This small molecule binds to this protein.
Small molecule (SMILES): CCC(=O)Nc1nc(C)c(-c2csc(Nc3ccc(C(=O)O)cc3)n2)s1

Binding-site contacts:
Ligand atom C16 contacts residue GLU50 of chain 1.A at 3.4 Å.
Ligand atom O12 contacts residue ARG136 of chain 1.A at 3.1 Å (salt-bridge).
Ligand atom C23 contacts residue ARG136 of chain 1.A at 3.7 Å.
Ligand atom C17 contacts residue ILE78 of chain 1.A at 3.6 Å (hydrophobic).
Ligand atom N10 contacts residue ASP73 of chain 1.A at 2.8 Å (salt-bridge).
Ligand atom C25 contacts residue ARG136 of chain 1.A at 3.6 Å.
Ligand atom C16 contacts residue GLY77 of chain 1.A at 3.8 Å.
Ligand atom C11 contacts residue VAL43 of chain 1.A at 3.4 Å (hydrophobic).
Ligand atom C20 contacts residue LYS103 of chain 1.A at 3.8 Å.
Ligand atom C11 contacts residue VAL71 of chain 1.A at 3.7 Å (hydrophobic).
Ligand atom O10 contacts residue ASN46 of chain 1.A at 3.2 Å.
Ligand atom C24 contacts residue ARG76 of chain 1.A at 3.8 Å.
Ligand atom C11 contacts residue VAL167 of chain 1.A at 3.8 Å (hydrophobic).
Ligand atom C13 contacts residue VAL43 of chain 1.A at 3.9 Å (hydrophobic).
Ligand atom N11 contacts residue GLU50 of chain 1.A at 3.7 Å.
Ligand atom C15 contacts residue ILE78 of chain 1.A at 3.8 Å (hydrophobic).
Ligand atom C27 contacts residue GLY101 of chain 1.A at 3.5 Å.
Ligand atom S10 contacts residue ASN46 of chain 1.A at 3.8 Å.
Ligand atom S10 contacts residue ILE78 of chain 1.A at 3.7 Å.
Ligand atom N11 contacts residue ASP73 of chain 1.A at 3.8 Å.
Ligand atom N12 contacts residue LYS103 of chain 1.A at 3.7 Å.
Ligand atom C12 contacts residue ASP73 of chain 1.A at 3.5 Å.
Ligand atom C21 contacts residue PRO79 of chain 1.A at 3.7 Å (hydrophobic).
Ligand atom C24 contacts residue PRO79 of chain 1.A at 3.8 Å (hydrophobic).
Ligand atom S11 contacts residue ILE94 of chain 1.A at 3.9 Å.
Ligand atom N10 contacts residue THR165 of chain 1.A at 3.8 Å.
Ligand atom N13 contacts residue GLY101 of chain 1.A at 2.8 Å (h-bond).
Ligand atom O12 contacts residue ARG76 of chain 1.A at 3.6 Å.
Ligand atom C25 contacts residue ARG76 of chain 1.A at 3.6 Å.
Ligand atom C23 contacts residue ARG76 of chain 1.A at 3.7 Å.
Ligand atom C23 contacts residue PRO79 of chain 1.A at 3.6 Å (hydrophobic).
Ligand atom N11 contacts residue THR165 of chain 1.A at 3.7 Å.
Ligand atom C22 contacts residue PRO79 of chain 1.A at 3.4 Å (hydrophobic).
Ligand atom O10 contacts residue VAL120 of chain 1.A at 3.8 Å.
Ligand atom C14 contacts residue ASP73 of chain 1.A at 3.8 Å.
Ligand atom C12 contacts residue ASN46 of chain 1.A at 3.8 Å.
Ligand atom C20 contacts residue GLY101 of chain 1.A at 3.6 Å.
Ligand atom C21 contacts residue GLY101 of chain 1.A at 3.7 Å.
Ligand atom C13 contacts residue ASP73 of chain 1.A at 3.1 Å.
Ligand atom S11 contacts residue GLY101 of chain 1.A at 3.6 Å.

Sequence of chain 1.A:
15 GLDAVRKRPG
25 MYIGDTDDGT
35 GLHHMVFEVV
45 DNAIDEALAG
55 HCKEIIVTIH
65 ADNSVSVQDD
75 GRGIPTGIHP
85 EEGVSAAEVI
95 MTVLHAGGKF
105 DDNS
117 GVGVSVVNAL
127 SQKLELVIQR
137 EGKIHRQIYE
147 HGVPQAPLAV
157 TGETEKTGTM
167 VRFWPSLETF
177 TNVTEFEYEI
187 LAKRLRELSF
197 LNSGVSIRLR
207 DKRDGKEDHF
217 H